A protein and the small-molecule ligand that binds it are described below.
Small molecule (SMILES): CC(=O)N[C@H]1[C@H](O[C@H]2[C@H](O)[C@@H](NC(C)=O)CO[C@@H]2CO)O[C@H](CO)[C@@H](O)[C@@H]1O

Sequence of chain 41.Y:
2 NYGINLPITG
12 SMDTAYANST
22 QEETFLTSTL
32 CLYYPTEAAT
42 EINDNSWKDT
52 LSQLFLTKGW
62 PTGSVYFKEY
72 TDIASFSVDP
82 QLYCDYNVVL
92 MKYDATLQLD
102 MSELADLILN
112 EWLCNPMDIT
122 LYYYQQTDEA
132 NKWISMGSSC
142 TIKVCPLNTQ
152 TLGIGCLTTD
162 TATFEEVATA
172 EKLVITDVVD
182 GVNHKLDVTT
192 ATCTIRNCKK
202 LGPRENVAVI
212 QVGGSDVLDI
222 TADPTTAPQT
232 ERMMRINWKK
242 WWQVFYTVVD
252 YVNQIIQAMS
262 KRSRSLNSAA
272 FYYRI

Binding-site contacts:
Ligand atom O7 contacts residue ASN19 of chain 41.Y at 4.4 Å.
Ligand atom C6 contacts residue ASN19 of chain 41.Y at 4.1 Å.
Ligand atom C3 contacts residue ASN19 of chain 41.Y at 4.4 Å.
Ligand atom C1 contacts residue ASN19 of chain 41.Y at 1.9 Å.
Ligand atom C4 contacts residue ASN19 of chain 41.Y at 4.5 Å.
Ligand atom O5 contacts residue ASN19 of chain 41.Y at 2.2 Å (h-bond).
Ligand atom C2 contacts residue ASN19 of chain 41.Y at 3.4 Å.
Ligand atom C5 contacts residue ASN19 of chain 41.Y at 3.3 Å.
Ligand atom N2 contacts residue ASN19 of chain 41.Y at 4.0 Å.
Ligand atom C8 contacts residue TYR17 of chain 41.Y at 4.0 Å (hydrophobic).
Ligand atom O6 contacts residue ASN19 of chain 41.Y at 4.4 Å.